This small molecule binds to this protein.
Small molecule (SMILES): COCC(CCO[C@H]1CC[C@@]2(C)C(=CC[C@H]3[C@@H]4C[C@@H]5O[C@]6(CC[C@@H](C)CO6)[C@@H](C)[C@@H]5[C@@]4(C)CC[C@@H]32)C1)COC

Binding-site contacts:
Ligand atom C79 contacts residue ILE442 of chain 2.A at 3.5 Å (hydrophobic).
Ligand atom C81 contacts residue VAL448 of chain 2.A at 3.8 Å (hydrophobic).
Ligand atom C75 contacts residue LEU101 of chain 2.A at 3.9 Å (hydrophobic).
Ligand atom C75 contacts residue ILE246 of chain 2.A at 3.9 Å (hydrophobic).
Ligand atom O72 contacts residue ILE442 of chain 2.A at 3.5 Å.
Ligand atom C77 contacts residue LEU452 of chain 2.A at 3.6 Å (hydrophobic).
Ligand atom C17 contacts residue GLY104 of chain 2.A at 3.9 Å.
Ligand atom C50 contacts residue LEU108 of chain 2.A at 3.7 Å (hydrophobic).
Ligand atom C06 contacts residue SER100 of chain 2.A at 3.9 Å.
Ligand atom C15 contacts residue SER441 of chain 2.A at 3.8 Å.
Ligand atom C18 contacts residue LEU105 of chain 2.A at 3.7 Å (hydrophobic).
Ligand atom C19 contacts residue LEU105 of chain 2.A at 3.5 Å (hydrophobic).
Ligand atom C04 contacts residue SER100 of chain 2.A at 3.4 Å.
Ligand atom C76 contacts residue LEU452 of chain 2.A at 3.8 Å (hydrophobic).
Ligand atom C81 contacts residue LEU96 of chain 2.A at 3.8 Å (hydrophobic).
Ligand atom C22 contacts residue LEU108 of chain 2.A at 3.1 Å (hydrophobic).
Ligand atom C01 contacts residue VAL437 of chain 2.A at 3.2 Å (hydrophobic).
Ligand atom O25 contacts residue VAL392 of chain 2.A at 3.2 Å.
Ligand atom C26 contacts residue VAL392 of chain 2.A at 3.7 Å (hydrophobic).
Ligand atom C03 contacts residue SER100 of chain 2.A at 3.7 Å.
Ligand atom C04 contacts residue GLY438 of chain 2.A at 3.9 Å.
Ligand atom O20 contacts residue ASP109 of chain 2.A at 3.5 Å (salt-bridge).
Ligand atom C10 contacts residue LEU101 of chain 2.A at 3.4 Å (hydrophobic).
Ligand atom C01 contacts residue LEU434 of chain 2.A at 3.7 Å (hydrophobic).
Ligand atom O80 contacts residue ILE97 of chain 2.A at 3.8 Å.
Ligand atom C05 contacts residue SER100 of chain 2.A at 4.0 Å.
Ligand atom C77 contacts residue THR449 of chain 2.A at 3.7 Å.
Ligand atom C05 contacts residue GLY438 of chain 2.A at 3.5 Å.
Ligand atom C26 contacts residue PHE388 of chain 2.A at 3.6 Å (hydrophobic).
Ligand atom C04 contacts residue ILE442 of chain 2.A at 4.0 Å (hydrophobic).
Ligand atom C76 contacts residue LEU434 of chain 2.A at 3.8 Å (hydrophobic).
Ligand atom C78 contacts residue LEU452 of chain 2.A at 3.5 Å (hydrophobic).
Ligand atom C17 contacts residue LEU108 of chain 2.A at 3.9 Å (hydrophobic).
Ligand atom C21 contacts residue LEU108 of chain 2.A at 3.5 Å (hydrophobic).
Ligand atom O20 contacts residue LEU108 of chain 2.A at 3.2 Å (h-bond).
Ligand atom C81 contacts residue ILE442 of chain 2.A at 3.9 Å (hydrophobic).
Ligand atom C18 contacts residue GLY104 of chain 2.A at 3.5 Å.
Ligand atom C18 contacts residue ASP109 of chain 2.A at 3.8 Å.
Ligand atom O72 contacts residue GLY438 of chain 2.A at 3.3 Å.
Ligand atom C19 contacts residue GLY104 of chain 2.A at 3.6 Å.

Sequence of chain 2.A:
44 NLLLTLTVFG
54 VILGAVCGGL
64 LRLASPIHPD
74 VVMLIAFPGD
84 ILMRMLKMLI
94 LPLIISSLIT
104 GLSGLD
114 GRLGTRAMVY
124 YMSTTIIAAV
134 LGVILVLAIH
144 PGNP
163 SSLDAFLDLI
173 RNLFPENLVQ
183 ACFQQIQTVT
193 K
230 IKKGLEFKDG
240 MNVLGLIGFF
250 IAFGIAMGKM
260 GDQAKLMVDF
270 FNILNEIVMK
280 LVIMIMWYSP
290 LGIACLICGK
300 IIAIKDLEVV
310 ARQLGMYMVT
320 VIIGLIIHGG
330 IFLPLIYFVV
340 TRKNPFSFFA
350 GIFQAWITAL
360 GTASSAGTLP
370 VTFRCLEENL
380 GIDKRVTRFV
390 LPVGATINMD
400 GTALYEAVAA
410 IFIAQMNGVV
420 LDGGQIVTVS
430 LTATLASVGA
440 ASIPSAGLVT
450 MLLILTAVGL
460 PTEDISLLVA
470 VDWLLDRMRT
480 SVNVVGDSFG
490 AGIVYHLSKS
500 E